Sequence of chain 1.A:
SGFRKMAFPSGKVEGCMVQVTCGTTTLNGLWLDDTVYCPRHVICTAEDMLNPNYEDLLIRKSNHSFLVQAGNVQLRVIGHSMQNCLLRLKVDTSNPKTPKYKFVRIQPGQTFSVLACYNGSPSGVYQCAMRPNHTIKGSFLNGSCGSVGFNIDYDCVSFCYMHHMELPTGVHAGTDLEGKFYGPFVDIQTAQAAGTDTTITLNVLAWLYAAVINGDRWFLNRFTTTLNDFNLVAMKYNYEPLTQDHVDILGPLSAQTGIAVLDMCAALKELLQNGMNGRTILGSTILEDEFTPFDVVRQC

This small molecule binds to this protein.
Small molecule (SMILES): O=C[C@H](Cc1cnc[nH]1)NC[C@@H]1C[C@H]2CCCC[C@@H]2CN1C(=O)CCNc1ccccc1

Sequence of chain 1.B:
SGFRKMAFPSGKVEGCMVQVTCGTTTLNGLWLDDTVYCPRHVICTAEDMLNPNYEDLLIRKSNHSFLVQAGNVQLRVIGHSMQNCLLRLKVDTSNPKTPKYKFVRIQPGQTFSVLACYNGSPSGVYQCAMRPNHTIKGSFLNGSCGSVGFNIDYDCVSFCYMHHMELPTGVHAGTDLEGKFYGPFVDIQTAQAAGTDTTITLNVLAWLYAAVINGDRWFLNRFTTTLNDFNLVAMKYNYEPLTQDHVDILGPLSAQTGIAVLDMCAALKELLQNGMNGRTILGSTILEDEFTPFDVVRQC

Binding-site contacts:
Ligand atom C22 contacts residue LEU141 of chain 1.A at 3.7 Å (hydrophobic).
Ligand atom C21 contacts residue HIS163 of chain 1.A at 3.7 Å.
Ligand atom N4 contacts residue PHE140 of chain 1.A at 3.6 Å.
Ligand atom C24 contacts residue LEU141 of chain 1.A at 3.8 Å (hydrophobic).
Ligand atom C4 contacts residue ALA46 of chain 1.A at 3.8 Å (hydrophobic).
Ligand atom N3 contacts residue ASN142 of chain 1.A at 3.6 Å.
Ligand atom C6 contacts residue THR25 of chain 1.A at 3.7 Å.
Ligand atom C9 contacts residue MET49 of chain 1.A at 3.7 Å (hydrophobic).
Ligand atom N2 contacts residue CYS145 of chain 1.A at 3.2 Å (h-bond).
Ligand atom O1 contacts residue CYS145 of chain 1.A at 2.5 Å (h-bond).
Ligand atom C23 contacts residue LEU141 of chain 1.A at 3.7 Å (hydrophobic).
Ligand atom C13 contacts residue ILE188 of chain 1.A at 3.7 Å (hydrophobic).
Ligand atom C4 contacts residue MET49 of chain 1.A at 3.0 Å (hydrophobic).
Ligand atom N4 contacts residue SER144 of chain 1.A at 3.4 Å (h-bond).
Ligand atom C5 contacts residue MET49 of chain 1.A at 2.8 Å (hydrophobic).
Ligand atom C5 contacts residue ALA46 of chain 1.A at 3.4 Å (hydrophobic).
Ligand atom C3 contacts residue MET49 of chain 1.A at 3.2 Å (hydrophobic).
Ligand atom C23 contacts residue ASN142 of chain 1.A at 3.6 Å.
Ligand atom C7 contacts residue THR25 of chain 1.A at 3.6 Å.
Ligand atom C8 contacts residue MET49 of chain 1.A at 3.1 Å (hydrophobic).
Ligand atom C6 contacts residue MET49 of chain 1.A at 2.7 Å (hydrophobic).
Ligand atom O1 contacts residue GLY143 of chain 1.A at 3.2 Å (h-bond).
Ligand atom O1 contacts residue SER144 of chain 1.A at 3.5 Å (h-bond).
Ligand atom C13 contacts residue ASP187 of chain 1.A at 3.5 Å.
Ligand atom C19 contacts residue CYS145 of chain 1.A at 2.8 Å (hydrophobic).
Ligand atom C24 contacts residue GLU166 of chain 1.A at 3.3 Å.
Ligand atom C1 contacts residue MET49 of chain 1.A at 3.6 Å (hydrophobic).
Ligand atom C12 contacts residue ASP187 of chain 1.A at 3.8 Å.
Ligand atom N3 contacts residue LEU141 of chain 1.A at 3.5 Å.
Ligand atom C1 contacts residue GLN189 of chain 1.A at 3.8 Å.
Ligand atom C20 contacts residue CYS145 of chain 1.A at 1.9 Å (hydrophobic).
Ligand atom N4 contacts residue LEU141 of chain 1.A at 3.7 Å.
Ligand atom N4 contacts residue HIS163 of chain 1.A at 3.0 Å (h-bond).
Ligand atom N3 contacts residue GLU166 of chain 1.A at 3.8 Å.
Ligand atom C22 contacts residue HIS163 of chain 1.A at 3.7 Å.
Ligand atom C21 contacts residue CYS145 of chain 1.A at 3.0 Å (hydrophobic).
Ligand atom C22 contacts residue SER144 of chain 1.A at 3.8 Å.
Ligand atom N2 contacts residue HIS164 of chain 1.A at 3.2 Å (h-bond).
Ligand atom C24 contacts residue PHE140 of chain 1.A at 3.2 Å (hydrophobic).
Ligand atom C7 contacts residue MET49 of chain 1.A at 2.9 Å (hydrophobic).